Sequence of chain 2.A:
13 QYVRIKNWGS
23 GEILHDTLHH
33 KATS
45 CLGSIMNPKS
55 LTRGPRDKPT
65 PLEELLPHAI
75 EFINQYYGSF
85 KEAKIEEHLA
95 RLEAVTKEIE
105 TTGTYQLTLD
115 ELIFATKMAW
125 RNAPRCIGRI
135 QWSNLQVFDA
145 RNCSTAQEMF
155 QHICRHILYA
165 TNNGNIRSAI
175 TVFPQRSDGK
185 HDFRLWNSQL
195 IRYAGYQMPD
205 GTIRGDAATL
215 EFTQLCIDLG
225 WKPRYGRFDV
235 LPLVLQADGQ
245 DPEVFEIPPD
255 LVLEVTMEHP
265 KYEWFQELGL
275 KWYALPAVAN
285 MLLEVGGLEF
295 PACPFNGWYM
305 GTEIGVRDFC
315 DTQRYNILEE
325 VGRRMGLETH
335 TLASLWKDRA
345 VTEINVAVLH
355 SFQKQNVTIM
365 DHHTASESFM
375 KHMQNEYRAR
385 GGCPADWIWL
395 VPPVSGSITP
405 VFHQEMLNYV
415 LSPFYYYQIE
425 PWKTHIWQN

Binding-site contacts:
Ligand atom BR contacts residue PRO280 of chain 2.A at 3.9 Å.
Ligand atom N10 contacts residue TRP302 of chain 2.A at 3.9 Å.
Ligand atom N10 contacts residue HEM1 of chain 2.C at 3.8 Å.
Ligand atom N1 contacts residue GLY301 of chain 2.A at 4.2 Å.
Ligand atom N1 contacts residue TRP302 of chain 2.A at 2.8 Å (h-bond).
Ligand atom N1 contacts residue PRO280 of chain 2.A at 3.6 Å.
Ligand atom N2 contacts residue PRO280 of chain 2.A at 3.8 Å.
Ligand atom C6 contacts residue GLU307 of chain 2.A at 4.1 Å.
Ligand atom C8 contacts residue PRO280 of chain 2.A at 3.7 Å (hydrophobic).
Ligand atom O12 contacts residue TRP302 of chain 2.A at 2.8 Å (h-bond).
Ligand atom BR contacts residue ASN300 of chain 2.A at 3.7 Å.
Ligand atom N2 contacts residue TRP302 of chain 2.A at 3.6 Å.
Ligand atom N2 contacts residue GLY301 of chain 2.A at 3.3 Å (h-bond).
Ligand atom C7 contacts residue HEM1 of chain 2.C at 3.7 Å.
Ligand atom O11 contacts residue MET304 of chain 2.A at 3.5 Å (h-bond).
Ligand atom C3 contacts residue GLY301 of chain 2.A at 3.8 Å.
Ligand atom C4 contacts residue VAL282 of chain 2.A at 3.9 Å (hydrophobic).
Ligand atom C7 contacts residue PRO280 of chain 2.A at 4.0 Å (hydrophobic).
Ligand atom O12 contacts residue TYR303 of chain 2.A at 3.0 Å.
Ligand atom C3 contacts residue PRO280 of chain 2.A at 3.8 Å (hydrophobic).
Ligand atom O11 contacts residue GLU307 of chain 2.A at 3.1 Å.
Ligand atom C9 contacts residue PRO280 of chain 2.A at 3.9 Å (hydrophobic).
Ligand atom O12 contacts residue MET304 of chain 2.A at 3.0 Å (h-bond).
Ligand atom N1 contacts residue HEM1 of chain 2.C at 3.2 Å.
Ligand atom BR contacts residue HEM1 of chain 2.C at 3.6 Å.
Ligand atom C5 contacts residue HEM1 of chain 2.C at 3.3 Å.
Ligand atom C3 contacts residue HEM1 of chain 2.C at 3.7 Å.
Ligand atom C9 contacts residue HEM1 of chain 2.C at 3.8 Å.
Ligand atom N10 contacts residue TYR303 of chain 2.A at 3.7 Å.
Ligand atom O11 contacts residue HEM1 of chain 2.C at 3.7 Å.
Ligand atom O11 contacts residue TYR303 of chain 2.A at 3.5 Å.
Ligand atom O12 contacts residue HEM1 of chain 2.C at 3.6 Å.
Ligand atom N10 contacts residue MET304 of chain 2.A at 3.6 Å (h-bond).
Ligand atom C8 contacts residue TRP302 of chain 2.A at 3.8 Å (hydrophobic).
Ligand atom N2 contacts residue HEM1 of chain 2.C at 3.2 Å.
Ligand atom BR contacts residue PHE299 of chain 2.A at 3.6 Å.
Ligand atom C8 contacts residue HEM1 of chain 2.C at 3.6 Å.
Ligand atom C4 contacts residue HEM1 of chain 2.C at 4.1 Å.
Ligand atom BR contacts residue GLY301 of chain 2.A at 3.7 Å.
Ligand atom C6 contacts residue HEM1 of chain 2.C at 3.5 Å.

The small molecule below binds the protein below.
Small molecule (SMILES): O=[N+]([O-])c1cccc2c(Br)n[nH]c12